Binding-site contacts:
Ligand atom C02 contacts residue HEM1 of chain 1.KA at 3.9 Å.
Ligand atom N02 contacts residue TYR317 of chain 1.D at 3.8 Å.
Ligand atom C11 contacts residue VAL296 of chain 1.D at 4.0 Å (hydrophobic).
Ligand atom F12 contacts residue GLN207 of chain 1.D at 2.2 Å.
Ligand atom C03 contacts residue PRO294 of chain 1.D at 3.9 Å (hydrophobic).
Ligand atom C11 contacts residue HEM1 of chain 1.KA at 3.2 Å.
Ligand atom C03 contacts residue HEM1 of chain 1.KA at 3.5 Å.
Ligand atom N02 contacts residue HEM1 of chain 1.KA at 3.5 Å.
Ligand atom C13 contacts residue GLN207 of chain 1.D at 3.5 Å.
Ligand atom C17 contacts residue HEM1 of chain 1.KA at 3.4 Å.
Ligand atom C08 contacts residue HEM1 of chain 1.KA at 3.6 Å.
Ligand atom F12 contacts residue VAL296 of chain 1.D at 3.5 Å.
Ligand atom N01 contacts residue GLU321 of chain 1.D at 2.7 Å (salt-bridge).
Ligand atom C21 contacts residue PHE65 of chain 1.D at 3.5 Å (hydrophobic).
Ligand atom C21 contacts residue GOL1 of chain 1.PA at 3.6 Å.
Ligand atom C17 contacts residue TRP407 of chain 1.D at 3.3 Å (hydrophobic).
Ligand atom C18 contacts residue GOL1 of chain 1.PA at 3.4 Å.
Ligand atom C08 contacts residue GLU321 of chain 1.D at 3.4 Å.
Ligand atom C07 contacts residue PRO294 of chain 1.D at 3.8 Å (hydrophobic).
Ligand atom C21 contacts residue VAL64 of chain 1.D at 3.8 Å (hydrophobic).
Ligand atom F13 contacts residue GLN207 of chain 1.D at 3.0 Å.
Ligand atom C20 contacts residue GOL1 of chain 1.PA at 3.6 Å.
Ligand atom N02 contacts residue GLU321 of chain 1.D at 2.7 Å (salt-bridge).
Ligand atom C02 contacts residue GLU321 of chain 1.D at 3.5 Å.
Ligand atom N02 contacts residue MET318 of chain 1.D at 4.0 Å.
Ligand atom C02 contacts residue TRP316 of chain 1.D at 3.9 Å (hydrophobic).
Ligand atom C07 contacts residue GLY315 of chain 1.D at 3.8 Å.
Ligand atom C16 contacts residue HEM1 of chain 1.KA at 2.8 Å.
Ligand atom C07 contacts residue PHE313 of chain 1.D at 3.4 Å (hydrophobic).
Ligand atom C02 contacts residue PRO294 of chain 1.D at 4.0 Å (hydrophobic).
Ligand atom C12 contacts residue GLN207 of chain 1.D at 3.2 Å.
Ligand atom N19 contacts residue GOL1 of chain 1.PA at 2.9 Å (h-bond).
Ligand atom C15 contacts residue HEM1 of chain 1.KA at 3.3 Å.
Ligand atom N02 contacts residue TRP316 of chain 1.D at 2.9 Å (h-bond).
Ligand atom C07 contacts residue HEM1 of chain 1.KA at 3.7 Å.
Ligand atom C09 contacts residue VAL296 of chain 1.D at 3.4 Å (hydrophobic).
Ligand atom C09 contacts residue HEM1 of chain 1.KA at 3.7 Å.
Ligand atom C05 contacts residue VAL296 of chain 1.D at 3.4 Å (hydrophobic).
Ligand atom C06 contacts residue GLU321 of chain 1.D at 3.5 Å.
Ligand atom F13 contacts residue ARG210 of chain 1.D at 3.8 Å.

Sequence of chain 1.D:
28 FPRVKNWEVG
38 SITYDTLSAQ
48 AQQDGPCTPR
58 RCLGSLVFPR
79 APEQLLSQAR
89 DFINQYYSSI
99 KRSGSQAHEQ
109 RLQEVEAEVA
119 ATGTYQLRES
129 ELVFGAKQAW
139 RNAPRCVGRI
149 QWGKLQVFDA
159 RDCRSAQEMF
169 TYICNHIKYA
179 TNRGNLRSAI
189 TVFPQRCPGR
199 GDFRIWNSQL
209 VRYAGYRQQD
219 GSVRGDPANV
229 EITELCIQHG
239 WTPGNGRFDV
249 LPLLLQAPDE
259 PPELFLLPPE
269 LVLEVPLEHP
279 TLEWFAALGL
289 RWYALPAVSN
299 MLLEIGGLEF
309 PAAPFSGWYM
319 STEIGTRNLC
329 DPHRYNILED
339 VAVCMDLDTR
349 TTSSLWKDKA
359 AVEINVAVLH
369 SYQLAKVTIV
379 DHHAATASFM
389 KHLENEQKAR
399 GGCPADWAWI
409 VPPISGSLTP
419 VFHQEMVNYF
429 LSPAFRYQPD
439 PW

The small molecule below binds the protein below.
Small molecule (SMILES): Cc1cc(N)nc(CCc2cc(CCN(C)C)cc(F)c2F)c1